Binding-site contacts:
Ligand atom C4A contacts residue SER175 of chain 59.A at 3.8 Å.
Ligand atom C4C contacts residue TYR128 of chain 59.A at 3.5 Å (hydrophobic).
Ligand atom C1B contacts residue TYR152 of chain 59.A at 3.8 Å (hydrophobic).
Ligand atom C4 contacts residue LEU106 of chain 59.A at 2.5 Å (hydrophobic).
Ligand atom C5B contacts residue TYR152 of chain 59.A at 3.8 Å (hydrophobic).
Ligand atom C3 contacts residue LEU106 of chain 59.A at 3.4 Å (hydrophobic).
Ligand atom C4A contacts residue PRO174 of chain 59.A at 3.3 Å (hydrophobic).
Ligand atom CL1 contacts residue VAL188 of chain 59.A at 3.5 Å.
Ligand atom C6B contacts residue VAL188 of chain 59.A at 3.8 Å (hydrophobic).
Ligand atom C1B contacts residue VAL188 of chain 59.A at 3.8 Å (hydrophobic).
Ligand atom C5C contacts residue VAL188 of chain 59.A at 2.9 Å (hydrophobic).
Ligand atom C5A contacts residue VAL176 of chain 59.A at 3.2 Å (hydrophobic).
Ligand atom C3B contacts residue PHE186 of chain 59.A at 3.7 Å (hydrophobic).
Ligand atom C6B contacts residue TYR152 of chain 59.A at 3.8 Å (hydrophobic).
Ligand atom O1A contacts residue PHE186 of chain 59.A at 2.9 Å.
Ligand atom N3A contacts residue PRO174 of chain 59.A at 3.6 Å (h-bond).
Ligand atom O1 contacts residue MET221 of chain 59.A at 3.1 Å (h-bond).
Ligand atom C3D contacts residue LEU116 of chain 59.A at 3.6 Å (hydrophobic).
Ligand atom CL2 contacts residue MET224 of chain 59.A at 2.9 Å.
Ligand atom C2A contacts residue PHE186 of chain 59.A at 3.3 Å (hydrophobic).
Ligand atom O1D contacts residue SER107 of chain 59.A at 3.2 Å.
Ligand atom C1C contacts residue TYR128 of chain 59.A at 3.5 Å (hydrophobic).
Ligand atom CL2 contacts residue ILE104 of chain 59.A at 3.1 Å.
Ligand atom C5 contacts residue LEU106 of chain 59.A at 3.5 Å (hydrophobic).
Ligand atom N2 contacts residue ASN219 of chain 59.A at 3.4 Å (h-bond).
Ligand atom N3A contacts residue ALA24 of chain 59.C at 3.6 Å.
Ligand atom CL1 contacts residue LEU25 of chain 59.C at 3.5 Å.
Ligand atom C2D contacts residue SER107 of chain 59.A at 3.8 Å.
Ligand atom C3C contacts residue ILE104 of chain 59.A at 3.6 Å (hydrophobic).
Ligand atom C3B contacts residue MET224 of chain 59.A at 3.4 Å (hydrophobic).
Ligand atom C31 contacts residue LEU106 of chain 59.A at 3.8 Å (hydrophobic).
Ligand atom C2B contacts residue MET224 of chain 59.A at 3.6 Å (hydrophobic).
Ligand atom N2 contacts residue MET221 of chain 59.A at 3.5 Å (h-bond).
Ligand atom C5A contacts residue ALA150 of chain 59.A at 3.2 Å (hydrophobic).
Ligand atom C31 contacts residue ASN219 of chain 59.A at 3.8 Å.
Ligand atom C5A contacts residue PHE186 of chain 59.A at 3.5 Å (hydrophobic).
Ligand atom O1B contacts residue TYR152 of chain 59.A at 3.8 Å.
Ligand atom O1A contacts residue ALA150 of chain 59.A at 3.8 Å.
Ligand atom C4B contacts residue PHE186 of chain 59.A at 3.4 Å (hydrophobic).
Ligand atom C4A contacts residue VAL176 of chain 59.A at 3.7 Å (hydrophobic).

This protein binds this small molecule.
Small molecule (SMILES): OCCOCOCc1cc(CCCCCOc2c(Cl)cc(C3=NCCO3)cc2Cl)on1

Sequence of chain 59.C:
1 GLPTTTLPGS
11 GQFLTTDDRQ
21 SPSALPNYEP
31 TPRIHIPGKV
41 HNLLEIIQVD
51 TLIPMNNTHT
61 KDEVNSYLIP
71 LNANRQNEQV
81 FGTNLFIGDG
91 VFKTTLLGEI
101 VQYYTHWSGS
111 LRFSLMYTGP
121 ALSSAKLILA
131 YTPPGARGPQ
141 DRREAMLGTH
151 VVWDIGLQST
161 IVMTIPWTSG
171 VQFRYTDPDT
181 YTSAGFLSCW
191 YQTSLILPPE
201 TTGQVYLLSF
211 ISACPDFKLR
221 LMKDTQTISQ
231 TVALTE

Sequence of chain 60.C:
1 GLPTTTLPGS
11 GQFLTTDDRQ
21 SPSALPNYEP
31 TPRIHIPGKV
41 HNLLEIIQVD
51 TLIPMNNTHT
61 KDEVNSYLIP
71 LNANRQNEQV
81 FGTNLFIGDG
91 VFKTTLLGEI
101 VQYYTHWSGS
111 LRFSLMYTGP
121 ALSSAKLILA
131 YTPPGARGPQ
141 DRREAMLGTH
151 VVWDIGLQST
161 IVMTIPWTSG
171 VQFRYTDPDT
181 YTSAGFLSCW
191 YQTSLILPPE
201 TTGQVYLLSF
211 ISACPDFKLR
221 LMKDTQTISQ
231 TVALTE

Sequence of chain 59.A:
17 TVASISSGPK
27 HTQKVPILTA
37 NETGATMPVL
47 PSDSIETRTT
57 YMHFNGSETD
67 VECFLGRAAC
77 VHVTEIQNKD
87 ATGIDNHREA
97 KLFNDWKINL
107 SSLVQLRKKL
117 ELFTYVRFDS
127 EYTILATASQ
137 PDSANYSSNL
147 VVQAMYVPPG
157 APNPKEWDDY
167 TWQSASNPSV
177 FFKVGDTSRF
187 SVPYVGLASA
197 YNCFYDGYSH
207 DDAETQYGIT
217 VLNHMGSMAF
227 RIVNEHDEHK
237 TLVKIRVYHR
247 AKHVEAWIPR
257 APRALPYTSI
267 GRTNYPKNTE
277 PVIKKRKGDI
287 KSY